This protein binds this small molecule.
Small molecule (SMILES): CC(=O)N[C@@H]1[C@@H](O)[C@H](O)[C@@H](CO)O[C@H]1O

Binding-site contacts:
Ligand atom C4 contacts residue ASN258 of chain 1.A at 4.0 Å.
Ligand atom C5 contacts residue ASN258 of chain 1.A at 3.6 Å.
Ligand atom C8 contacts residue ASN258 of chain 1.A at 3.8 Å.
Ligand atom C1 contacts residue ASN258 of chain 1.A at 1.4 Å.
Ligand atom C7 contacts residue ASN258 of chain 1.A at 3.2 Å.
Ligand atom O7 contacts residue ASN258 of chain 1.A at 3.8 Å.
Ligand atom O3 contacts residue ASN258 of chain 1.A at 4.5 Å.
Ligand atom O7 contacts residue ASP255 of chain 1.A at 4.1 Å.
Ligand atom C3 contacts residue ASN258 of chain 1.A at 3.5 Å.
Ligand atom N2 contacts residue ASN258 of chain 1.A at 2.6 Å (h-bond).
Ligand atom C2 contacts residue ASN258 of chain 1.A at 2.1 Å.
Ligand atom O6 contacts residue ASN258 of chain 1.A at 3.3 Å (h-bond).
Ligand atom O5 contacts residue ASN258 of chain 1.A at 2.4 Å (h-bond).
Ligand atom C6 contacts residue ASN258 of chain 1.A at 4.2 Å.
Ligand atom O6 contacts residue SER259 of chain 1.A at 4.0 Å.

Sequence of chain 1.A:
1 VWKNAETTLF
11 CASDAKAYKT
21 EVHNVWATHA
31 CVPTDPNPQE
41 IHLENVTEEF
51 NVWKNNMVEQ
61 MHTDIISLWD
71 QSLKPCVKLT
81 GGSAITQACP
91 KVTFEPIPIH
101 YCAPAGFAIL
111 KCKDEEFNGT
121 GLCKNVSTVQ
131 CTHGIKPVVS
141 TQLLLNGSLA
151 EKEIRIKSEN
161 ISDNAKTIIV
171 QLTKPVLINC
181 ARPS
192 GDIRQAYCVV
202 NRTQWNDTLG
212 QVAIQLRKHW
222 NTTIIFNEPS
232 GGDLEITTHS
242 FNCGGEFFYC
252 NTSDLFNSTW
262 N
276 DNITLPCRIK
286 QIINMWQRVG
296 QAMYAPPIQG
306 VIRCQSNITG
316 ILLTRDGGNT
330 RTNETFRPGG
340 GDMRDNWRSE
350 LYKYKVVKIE